A protein and the small-molecule ligand that binds it are described below.
Small molecule (SMILES): CC(=O)N[C@@H]1[C@@H](O)[C@H](O)[C@@H](CO)O[C@H]1O

Sequence of chain 1.B:
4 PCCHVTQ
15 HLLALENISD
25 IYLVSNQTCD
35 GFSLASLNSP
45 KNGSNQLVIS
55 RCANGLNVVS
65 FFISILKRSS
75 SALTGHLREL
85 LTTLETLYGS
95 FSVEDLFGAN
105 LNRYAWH

Binding-site contacts:
Ligand atom C3 contacts residue ASN21 of chain 1.B at 3.8 Å.
Ligand atom C8 contacts residue ASN21 of chain 1.B at 4.5 Å.
Ligand atom C4 contacts residue ASN21 of chain 1.B at 4.2 Å.
Ligand atom C5 contacts residue ASN21 of chain 1.B at 3.7 Å.
Ligand atom C7 contacts residue GLU20 of chain 1.B at 4.5 Å.
Ligand atom O7 contacts residue ASN21 of chain 1.B at 3.6 Å.
Ligand atom C1 contacts residue ASN21 of chain 1.B at 1.4 Å.
Ligand atom C7 contacts residue ASN21 of chain 1.B at 3.4 Å.
Ligand atom O5 contacts residue ASN21 of chain 1.B at 2.4 Å (h-bond).
Ligand atom C2 contacts residue ASN21 of chain 1.B at 2.4 Å.
Ligand atom C8 contacts residue ALA18 of chain 1.B at 4.4 Å (hydrophobic).
Ligand atom N2 contacts residue ASN21 of chain 1.B at 2.8 Å (h-bond).
Ligand atom O7 contacts residue GLU20 of chain 1.B at 3.5 Å (salt-bridge).